Sequence of chain 1.B:
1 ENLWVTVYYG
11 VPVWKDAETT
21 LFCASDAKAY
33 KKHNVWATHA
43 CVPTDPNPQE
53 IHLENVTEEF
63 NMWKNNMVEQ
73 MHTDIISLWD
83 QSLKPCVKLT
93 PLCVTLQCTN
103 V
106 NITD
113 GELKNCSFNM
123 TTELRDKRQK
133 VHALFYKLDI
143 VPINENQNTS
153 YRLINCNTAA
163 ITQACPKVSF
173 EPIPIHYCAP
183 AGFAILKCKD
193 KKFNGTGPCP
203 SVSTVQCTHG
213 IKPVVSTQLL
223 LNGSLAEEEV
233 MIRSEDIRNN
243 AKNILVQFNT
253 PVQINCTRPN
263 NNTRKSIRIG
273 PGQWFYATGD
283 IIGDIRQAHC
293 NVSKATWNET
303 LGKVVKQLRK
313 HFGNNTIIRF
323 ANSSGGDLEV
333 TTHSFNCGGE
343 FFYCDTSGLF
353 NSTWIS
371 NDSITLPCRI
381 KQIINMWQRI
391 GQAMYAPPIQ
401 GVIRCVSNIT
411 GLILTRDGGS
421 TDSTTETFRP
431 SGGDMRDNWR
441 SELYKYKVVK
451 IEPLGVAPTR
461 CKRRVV

Binding-site contacts:
Ligand atom N2 contacts residue ASN263 of chain 1.B at 2.9 Å (h-bond).
Ligand atom C8 contacts residue VAL402 of chain 1.B at 3.7 Å (hydrophobic).
Ligand atom C2 contacts residue ASN263 of chain 1.B at 2.5 Å.
Ligand atom C5 contacts residue ASN263 of chain 1.B at 3.7 Å.
Ligand atom C7 contacts residue ASN263 of chain 1.B at 4.0 Å.
Ligand atom O5 contacts residue ASN263 of chain 1.B at 2.4 Å (h-bond).
Ligand atom C4 contacts residue ASN263 of chain 1.B at 4.2 Å.
Ligand atom O5 contacts residue ILE284 of chain 1.B at 4.4 Å.
Ligand atom C3 contacts residue ASN263 of chain 1.B at 3.8 Å.
Ligand atom C1 contacts residue ASN263 of chain 1.B at 1.4 Å.

A small-molecule ligand and the protein it binds are described below.
Small molecule (SMILES): CC(=O)N[C@H]1CO[C@H](CO)[C@@H](OC2O[C@H](CO)[C@@H](O)[C@H](O)[C@H]2NC(C)=O)[C@@H]1O